This protein binds this small molecule.
Small molecule (SMILES): O=C1C=C2C[C@]3(O)COc4c(ccc(O)c4O)C3=C2C=C1O

Sequence of chain 1.A:
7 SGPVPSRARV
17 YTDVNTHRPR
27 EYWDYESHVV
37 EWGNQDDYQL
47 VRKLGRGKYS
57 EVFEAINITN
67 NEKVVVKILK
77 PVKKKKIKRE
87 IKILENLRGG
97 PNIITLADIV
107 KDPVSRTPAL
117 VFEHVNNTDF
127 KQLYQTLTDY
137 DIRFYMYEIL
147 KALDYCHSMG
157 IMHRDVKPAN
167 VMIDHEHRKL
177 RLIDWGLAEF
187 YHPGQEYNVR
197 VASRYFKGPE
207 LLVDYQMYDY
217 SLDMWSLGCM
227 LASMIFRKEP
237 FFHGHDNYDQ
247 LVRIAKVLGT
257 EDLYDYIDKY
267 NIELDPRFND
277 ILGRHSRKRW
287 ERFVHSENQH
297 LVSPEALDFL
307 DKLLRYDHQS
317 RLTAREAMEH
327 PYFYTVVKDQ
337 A

Binding-site contacts:
Ligand atom O18 contacts residue LYS73 of chain 1.A at 2.6 Å (salt-bridge).
Ligand atom C04 contacts residue ILE100 of chain 1.A at 4.0 Å (hydrophobic).
Ligand atom O18 contacts residue PHE118 of chain 1.A at 3.7 Å.
Ligand atom C16 contacts residue LYS73 of chain 1.A at 3.1 Å.
Ligand atom O21 contacts residue VAL121 of chain 1.A at 3.9 Å.
Ligand atom O19 contacts residue TRP181 of chain 1.A at 3.9 Å.
Ligand atom C11 contacts residue ILE179 of chain 1.A at 3.7 Å (hydrophobic).
Ligand atom O18 contacts residue ASP180 of chain 1.A at 3.0 Å.
Ligand atom C17 contacts residue PHE118 of chain 1.A at 3.7 Å (hydrophobic).
Ligand atom C04 contacts residue VAL71 of chain 1.A at 3.7 Å (hydrophobic).
Ligand atom O20 contacts residue VAL58 of chain 1.A at 2.9 Å.
Ligand atom C05 contacts residue MET168 of chain 1.A at 4.0 Å (hydrophobic).
Ligand atom C06 contacts residue VAL71 of chain 1.A at 3.4 Å (hydrophobic).
Ligand atom C14 contacts residue ILE179 of chain 1.A at 3.3 Å (hydrophobic).
Ligand atom O21 contacts residue MET168 of chain 1.A at 4.0 Å.
Ligand atom C01 contacts residue ILE179 of chain 1.A at 3.9 Å (hydrophobic).
Ligand atom O18 contacts residue GLU86 of chain 1.A at 2.7 Å (salt-bridge).
Ligand atom C15 contacts residue ILE179 of chain 1.A at 3.7 Å (hydrophobic).
Ligand atom C07 contacts residue ILE179 of chain 1.A at 3.4 Å (hydrophobic).
Ligand atom O20 contacts residue VAL71 of chain 1.A at 3.2 Å.
Ligand atom C05 contacts residue VAL71 of chain 1.A at 3.8 Å (hydrophobic).
Ligand atom O18 contacts residue TRP181 of chain 1.A at 3.2 Å (h-bond).
Ligand atom C08 contacts residue VAL58 of chain 1.A at 3.9 Å (hydrophobic).
Ligand atom C15 contacts residue ASP180 of chain 1.A at 3.1 Å.
Ligand atom C17 contacts residue ASP180 of chain 1.A at 3.1 Å.
Ligand atom O22 contacts residue VAL121 of chain 1.A at 2.5 Å (h-bond).
Ligand atom C10 contacts residue VAL58 of chain 1.A at 3.9 Å (hydrophobic).
Ligand atom C17 contacts residue LYS73 of chain 1.A at 3.1 Å.
Ligand atom C16 contacts residue ASP180 of chain 1.A at 3.5 Å.
Ligand atom O19 contacts residue ASP180 of chain 1.A at 3.4 Å (salt-bridge).
Ligand atom C15 contacts residue PHE118 of chain 1.A at 3.4 Å (hydrophobic).
Ligand atom C14 contacts residue ASP180 of chain 1.A at 3.7 Å.
Ligand atom O19 contacts residue ILE100 of chain 1.A at 3.1 Å.
Ligand atom O22 contacts residue HIS120 of chain 1.A at 3.5 Å.
Ligand atom O22 contacts residue VAL71 of chain 1.A at 3.6 Å.
Ligand atom C04 contacts residue GLU119 of chain 1.A at 3.4 Å.
Ligand atom C13 contacts residue VAL58 of chain 1.A at 3.7 Å (hydrophobic).
Ligand atom O19 contacts residue PHE118 of chain 1.A at 2.9 Å.
Ligand atom C06 contacts residue VAL121 of chain 1.A at 3.6 Å (hydrophobic).
Ligand atom C14 contacts residue PHE118 of chain 1.A at 4.0 Å (hydrophobic).